The small molecule below binds the protein below.
Small molecule (SMILES): NCCc1c[nH]cn1

Binding-site contacts:
Ligand atom ND1 contacts residue TYR117 of chain 2.A at 4.0 Å.
Ligand atom CA contacts residue GLU210 of chain 3.A at 3.2 Å.
Ligand atom CB contacts residue TYR117 of chain 2.A at 3.5 Å (hydrophobic).
Ligand atom CD2 contacts residue ASP98 of chain 2.A at 3.9 Å.
Ligand atom NE2 contacts residue TYR117 of chain 2.A at 3.5 Å.
Ligand atom CD2 contacts residue TYR117 of chain 2.A at 3.5 Å (hydrophobic).
Ligand atom NE2 contacts residue ASP98 of chain 2.A at 2.9 Å (salt-bridge).
Ligand atom N contacts residue SER211 of chain 3.A at 2.9 Å (h-bond).
Ligand atom CB contacts residue TYR212 of chain 3.A at 3.9 Å (hydrophobic).
Ligand atom ND1 contacts residue THR257 of chain 3.A at 4.2 Å.
Ligand atom CE1 contacts residue PHE255 of chain 3.A at 4.0 Å (hydrophobic).
Ligand atom CA contacts residue TYR152 of chain 3.A at 4.0 Å (hydrophobic).
Ligand atom CB contacts residue GLU210 of chain 3.A at 4.0 Å.
Ligand atom CG contacts residue PHE255 of chain 3.A at 4.1 Å (hydrophobic).
Ligand atom CA contacts residue PHE255 of chain 3.A at 4.0 Å (hydrophobic).
Ligand atom ND1 contacts residue PHE255 of chain 3.A at 4.4 Å.
Ligand atom N contacts residue TYR260 of chain 3.A at 3.5 Å.
Ligand atom CA contacts residue SER211 of chain 3.A at 4.3 Å.
Ligand atom N contacts residue TYR152 of chain 3.A at 3.6 Å (h-bond).
Ligand atom CD2 contacts residue PHE255 of chain 3.A at 3.5 Å (hydrophobic).
Ligand atom CE1 contacts residue ASP98 of chain 2.A at 3.8 Å.
Ligand atom N contacts residue TYR212 of chain 3.A at 2.9 Å (h-bond).
Ligand atom N contacts residue GLU210 of chain 3.A at 2.8 Å (salt-bridge).
Ligand atom CB contacts residue TYR152 of chain 3.A at 3.6 Å (hydrophobic).
Ligand atom NE2 contacts residue PHE255 of chain 3.A at 3.4 Å.
Ligand atom CA contacts residue TYR212 of chain 3.A at 3.6 Å (hydrophobic).
Ligand atom CG contacts residue TYR117 of chain 2.A at 3.7 Å (hydrophobic).
Ligand atom CA contacts residue TYR260 of chain 3.A at 3.8 Å (hydrophobic).
Ligand atom CE1 contacts residue TYR117 of chain 2.A at 4.0 Å (hydrophobic).

Sequence of chain 3.A:
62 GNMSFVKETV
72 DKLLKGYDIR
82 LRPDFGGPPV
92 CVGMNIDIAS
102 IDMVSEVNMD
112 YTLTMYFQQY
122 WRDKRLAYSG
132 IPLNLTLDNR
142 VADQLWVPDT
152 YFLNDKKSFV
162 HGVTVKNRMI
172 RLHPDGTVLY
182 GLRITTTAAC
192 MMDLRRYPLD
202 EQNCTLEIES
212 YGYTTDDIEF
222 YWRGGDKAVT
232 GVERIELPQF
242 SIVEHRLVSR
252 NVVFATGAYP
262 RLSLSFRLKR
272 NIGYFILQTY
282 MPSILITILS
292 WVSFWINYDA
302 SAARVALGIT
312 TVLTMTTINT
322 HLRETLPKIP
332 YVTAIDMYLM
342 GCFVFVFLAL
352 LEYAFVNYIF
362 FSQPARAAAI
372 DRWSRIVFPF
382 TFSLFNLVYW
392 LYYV

Sequence of chain 2.A:
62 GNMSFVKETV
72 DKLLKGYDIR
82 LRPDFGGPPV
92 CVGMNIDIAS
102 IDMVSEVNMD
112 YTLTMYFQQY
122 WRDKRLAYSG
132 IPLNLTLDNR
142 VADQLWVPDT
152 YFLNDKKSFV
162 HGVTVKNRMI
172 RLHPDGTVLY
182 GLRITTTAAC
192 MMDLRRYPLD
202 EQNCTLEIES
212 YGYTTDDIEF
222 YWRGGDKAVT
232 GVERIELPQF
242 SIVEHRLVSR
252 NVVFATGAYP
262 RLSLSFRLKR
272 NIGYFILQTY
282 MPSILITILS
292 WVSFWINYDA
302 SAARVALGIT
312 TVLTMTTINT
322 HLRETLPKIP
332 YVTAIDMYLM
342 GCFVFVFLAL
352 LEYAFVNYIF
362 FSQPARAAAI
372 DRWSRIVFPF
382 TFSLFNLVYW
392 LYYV